Sequence of chain 1.B:
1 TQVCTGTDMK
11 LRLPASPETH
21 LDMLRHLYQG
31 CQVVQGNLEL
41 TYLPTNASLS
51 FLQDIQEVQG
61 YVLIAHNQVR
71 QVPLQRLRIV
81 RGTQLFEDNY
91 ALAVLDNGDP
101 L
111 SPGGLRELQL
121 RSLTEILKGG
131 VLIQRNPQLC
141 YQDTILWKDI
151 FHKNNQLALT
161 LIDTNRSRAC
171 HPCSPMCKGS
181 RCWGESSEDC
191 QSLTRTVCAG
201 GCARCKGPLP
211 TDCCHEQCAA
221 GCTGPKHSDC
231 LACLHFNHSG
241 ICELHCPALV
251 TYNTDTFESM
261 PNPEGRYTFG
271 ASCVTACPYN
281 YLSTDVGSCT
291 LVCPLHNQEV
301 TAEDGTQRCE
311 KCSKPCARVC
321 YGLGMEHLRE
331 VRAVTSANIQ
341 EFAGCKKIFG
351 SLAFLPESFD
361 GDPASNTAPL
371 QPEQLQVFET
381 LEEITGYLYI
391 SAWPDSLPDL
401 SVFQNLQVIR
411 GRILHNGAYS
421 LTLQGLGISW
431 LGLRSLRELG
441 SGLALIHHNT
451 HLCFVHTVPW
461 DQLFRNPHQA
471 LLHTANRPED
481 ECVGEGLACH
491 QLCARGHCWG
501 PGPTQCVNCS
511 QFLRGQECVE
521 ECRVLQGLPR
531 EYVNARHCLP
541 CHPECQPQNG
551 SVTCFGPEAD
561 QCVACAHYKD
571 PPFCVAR

This protein binds this small molecule.
Small molecule (SMILES): CC(=O)N[C@H]1[C@H](O[C@H]2[C@H](O)[C@@H](NC(C)=O)CO[C@@H]2CO)O[C@H](CO)[C@@H](O)[C@@H]1O

Binding-site contacts:
Ligand atom O6 contacts residue ASN549 of chain 1.B at 4.4 Å.
Ligand atom C8 contacts residue GLN546 of chain 1.B at 4.2 Å.
Ligand atom O5 contacts residue ASN549 of chain 1.B at 2.4 Å (h-bond).
Ligand atom C6 contacts residue ASN549 of chain 1.B at 3.2 Å.
Ligand atom C4 contacts residue ASN549 of chain 1.B at 3.9 Å.
Ligand atom C5 contacts residue ASN549 of chain 1.B at 3.2 Å.
Ligand atom N2 contacts residue ASN549 of chain 1.B at 3.4 Å (h-bond).
Ligand atom C7 contacts residue PRO547 of chain 1.B at 4.4 Å (hydrophobic).
Ligand atom O7 contacts residue ASN549 of chain 1.B at 3.9 Å.
Ligand atom C7 contacts residue ASN549 of chain 1.B at 4.2 Å.
Ligand atom C2 contacts residue ASN549 of chain 1.B at 2.6 Å.
Ligand atom C3 contacts residue ASN549 of chain 1.B at 3.8 Å.
Ligand atom N2 contacts residue PRO547 of chain 1.B at 4.1 Å.
Ligand atom C1 contacts residue ASN549 of chain 1.B at 1.4 Å.